Binding-site contacts:
Ligand atom C4 contacts residue PHE35 of chain 1.A at 4.1 Å (hydrophobic).
Ligand atom C2' contacts residue ASP59 of chain 1.A at 3.6 Å.
Ligand atom N1 contacts residue VAL60 of chain 1.A at 3.5 Å.
Ligand atom N1 contacts residue ILE38 of chain 1.A at 3.6 Å.
Ligand atom C4 contacts residue VAL60 of chain 1.A at 3.8 Å (hydrophobic).
Ligand atom C5 contacts residue VAL60 of chain 1.A at 3.7 Å (hydrophobic).
Ligand atom C4' contacts residue HIS130 of chain 1.A at 4.0 Å.
Ligand atom C4' contacts residue HIS128 of chain 1.A at 4.1 Å.
Ligand atom O5' contacts residue VAL124 of chain 1.A at 3.3 Å.
Ligand atom C5' contacts residue HIS128 of chain 1.A at 3.8 Å.
Ligand atom O4' contacts residue LEU69 of chain 1.A at 3.7 Å.
Ligand atom C4' contacts residue ASP59 of chain 1.A at 3.9 Å.
Ligand atom O4' contacts residue PHE35 of chain 1.A at 3.7 Å.
Ligand atom N3 contacts residue ASP59 of chain 1.A at 3.9 Å.
Ligand atom O2' contacts residue ASP59 of chain 1.A at 2.6 Å (salt-bridge).
Ligand atom C2 contacts residue PHE57 of chain 1.A at 3.7 Å (hydrophobic).
Ligand atom C1' contacts residue LEU69 of chain 1.A at 4.1 Å (hydrophobic).
Ligand atom C3' contacts residue GOL1 of chain 1.E at 3.7 Å.
Ligand atom C4' contacts residue GOL1 of chain 1.E at 4.1 Å.
Ligand atom N6 contacts residue ILE38 of chain 1.A at 4.1 Å.
Ligand atom O5' contacts residue SER123 of chain 1.A at 3.7 Å.
Ligand atom N6 contacts residue ILE34 of chain 1.A at 4.1 Å.
Ligand atom N3 contacts residue PHE57 of chain 1.A at 4.0 Å.
Ligand atom C5' contacts residue GOL1 of chain 1.E at 3.5 Å.
Ligand atom O3' contacts residue HIS130 of chain 1.A at 3.4 Å.
Ligand atom N3 contacts residue VAL60 of chain 1.A at 3.5 Å (h-bond).
Ligand atom C6 contacts residue ILE38 of chain 1.A at 3.9 Å (hydrophobic).
Ligand atom C3' contacts residue ASP59 of chain 1.A at 3.5 Å.
Ligand atom C1' contacts residue ASP59 of chain 1.A at 3.4 Å.
Ligand atom C2 contacts residue VAL60 of chain 1.A at 3.6 Å (hydrophobic).
Ligand atom C6 contacts residue VAL60 of chain 1.A at 3.6 Å (hydrophobic).
Ligand atom O5' contacts residue GOL1 of chain 1.E at 3.0 Å (h-bond).
Ligand atom O2' contacts residue ALA61 of chain 1.A at 3.4 Å.
Ligand atom O3' contacts residue ASP59 of chain 1.A at 2.5 Å (salt-bridge).
Ligand atom C2 contacts residue ARG58 of chain 1.A at 3.6 Å.
Ligand atom N7 contacts residue ILE34 of chain 1.A at 3.9 Å.
Ligand atom C5' contacts residue VAL124 of chain 1.A at 3.7 Å (hydrophobic).
Ligand atom C5' contacts residue GLN122 of chain 1.A at 3.7 Å.
Ligand atom N6 contacts residue LEU43 of chain 1.A at 3.5 Å.
Ligand atom O4' contacts residue ASP59 of chain 1.A at 3.9 Å.

Sequence of chain 1.A:
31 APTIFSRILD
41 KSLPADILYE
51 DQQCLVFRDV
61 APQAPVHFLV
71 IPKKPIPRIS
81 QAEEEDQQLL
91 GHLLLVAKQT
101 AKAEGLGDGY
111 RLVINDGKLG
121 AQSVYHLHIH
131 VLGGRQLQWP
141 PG

The protein below binds the small molecule below.
Small molecule (SMILES): Nc1ncnc2c1ncn2[C@@H]1O[C@H](CO)[C@@H](O)[C@H]1O

Sequence of chain 1.B:
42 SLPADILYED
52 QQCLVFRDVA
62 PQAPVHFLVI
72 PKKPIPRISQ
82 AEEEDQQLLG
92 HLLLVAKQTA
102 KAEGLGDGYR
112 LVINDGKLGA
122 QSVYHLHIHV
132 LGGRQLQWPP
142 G